This protein binds this small molecule.
Small molecule (SMILES): CC(C)C[C@H](NC(=O)[C@H](Cc1ccc(O)cc1)NC(=O)[C@H](Cc1ccc(O)cc1)NC(=O)[C@H](Cc1ccccc1)NC(=O)[C@H](Cc1cnc[nH]1)NC(=O)[C@H](CC(C)C)NC(=O)[C@H](CCCCN)NC(=O)[C@@H]1CCCN1C(=O)[C@@H](N)CO)C(=O)O

Binding-site contacts:
Ligand atom CE2 contacts residue LYS146 of chain 1.A at 3.4 Å.
Ligand atom N contacts residue TYR7 of chain 1.A at 3.4 Å (h-bond).
Ligand atom O contacts residue TYR159 of chain 1.A at 2.6 Å (h-bond).
Ligand atom O contacts residue LYS146 of chain 1.A at 3.4 Å.
Ligand atom NE2 contacts residue K1 of chain 1.T at 3.4 Å.
Ligand atom O contacts residue GLN70 of chain 1.A at 3.0 Å (h-bond).
Ligand atom CE1 contacts residue GLU76 of chain 1.A at 3.4 Å.
Ligand atom CD contacts residue ASN63 of chain 1.A at 3.5 Å.
Ligand atom C contacts residue TYR7 of chain 1.A at 3.2 Å (hydrophobic).
Ligand atom CD1 contacts residue SER77 of chain 1.A at 3.5 Å.
Ligand atom OXT contacts residue TYR84 of chain 1.A at 2.9 Å (h-bond).
Ligand atom O contacts residue TYR99 of chain 1.A at 3.4 Å (h-bond).
Ligand atom O contacts residue LYS146 of chain 1.A at 2.9 Å (salt-bridge).
Ligand atom O contacts residue THR73 of chain 1.A at 3.5 Å.
Ligand atom OXT contacts residue THR143 of chain 1.A at 2.6 Å (h-bond).
Ligand atom OG contacts residue ASN63 of chain 1.A at 2.7 Å (h-bond).
Ligand atom N contacts residue SER77 of chain 1.A at 3.0 Å (h-bond).
Ligand atom O contacts residue THR73 of chain 1.A at 3.1 Å (h-bond).
Ligand atom O contacts residue TRP147 of chain 1.A at 2.9 Å (h-bond).
Ligand atom NZ contacts residue GLN155 of chain 1.A at 2.9 Å (h-bond).
Ligand atom CB contacts residue ARG62 of chain 1.A at 3.4 Å.
Ligand atom CB contacts residue TYR9 of chain 1.A at 3.5 Å (hydrophobic).
Ligand atom O contacts residue TYR84 of chain 1.A at 3.3 Å (h-bond).
Ligand atom N contacts residue GLN70 of chain 1.A at 2.9 Å (h-bond).
Ligand atom CA contacts residue TYR99 of chain 1.A at 3.3 Å (hydrophobic).
Ligand atom CD2 contacts residue TRP147 of chain 1.A at 3.5 Å (hydrophobic).
Ligand atom CE contacts residue GLN155 of chain 1.A at 3.5 Å.
Ligand atom CB contacts residue ARG156 of chain 1.A at 3.5 Å.
Ligand atom O contacts residue ASN80 of chain 1.A at 2.9 Å (h-bond).
Ligand atom CA contacts residue TYR7 of chain 1.A at 3.0 Å (hydrophobic).
Ligand atom C contacts residue TYR84 of chain 1.A at 3.5 Å (hydrophobic).
Ligand atom CB contacts residue TYR99 of chain 1.A at 3.2 Å (hydrophobic).
Ligand atom OG contacts residue ARG62 of chain 1.A at 2.6 Å (salt-bridge).
Ligand atom CD1 contacts residue GLU76 of chain 1.A at 3.5 Å.
Ligand atom N contacts residue TYR7 of chain 1.A at 2.9 Å (h-bond).
Ligand atom N contacts residue TYR171 of chain 1.A at 2.7 Å (h-bond).
Ligand atom N contacts residue TYR99 of chain 1.A at 3.0 Å (h-bond).
Ligand atom CG contacts residue TYR67 of chain 1.A at 3.5 Å (hydrophobic).
Ligand atom OH contacts residue LYS146 of chain 1.A at 3.0 Å.
Ligand atom CB contacts residue TRP167 of chain 1.A at 3.5 Å (hydrophobic).

Sequence of chain 1.A:
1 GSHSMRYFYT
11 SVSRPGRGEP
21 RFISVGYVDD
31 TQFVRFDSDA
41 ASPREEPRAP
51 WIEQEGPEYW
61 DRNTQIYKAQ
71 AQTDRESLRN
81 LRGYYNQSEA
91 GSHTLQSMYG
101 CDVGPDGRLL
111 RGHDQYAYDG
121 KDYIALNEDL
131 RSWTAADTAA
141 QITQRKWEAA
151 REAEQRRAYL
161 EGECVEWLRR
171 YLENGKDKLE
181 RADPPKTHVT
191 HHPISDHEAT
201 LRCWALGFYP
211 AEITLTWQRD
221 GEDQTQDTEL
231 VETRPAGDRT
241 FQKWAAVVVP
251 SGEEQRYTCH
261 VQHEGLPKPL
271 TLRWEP